Sequence of chain 1.B:
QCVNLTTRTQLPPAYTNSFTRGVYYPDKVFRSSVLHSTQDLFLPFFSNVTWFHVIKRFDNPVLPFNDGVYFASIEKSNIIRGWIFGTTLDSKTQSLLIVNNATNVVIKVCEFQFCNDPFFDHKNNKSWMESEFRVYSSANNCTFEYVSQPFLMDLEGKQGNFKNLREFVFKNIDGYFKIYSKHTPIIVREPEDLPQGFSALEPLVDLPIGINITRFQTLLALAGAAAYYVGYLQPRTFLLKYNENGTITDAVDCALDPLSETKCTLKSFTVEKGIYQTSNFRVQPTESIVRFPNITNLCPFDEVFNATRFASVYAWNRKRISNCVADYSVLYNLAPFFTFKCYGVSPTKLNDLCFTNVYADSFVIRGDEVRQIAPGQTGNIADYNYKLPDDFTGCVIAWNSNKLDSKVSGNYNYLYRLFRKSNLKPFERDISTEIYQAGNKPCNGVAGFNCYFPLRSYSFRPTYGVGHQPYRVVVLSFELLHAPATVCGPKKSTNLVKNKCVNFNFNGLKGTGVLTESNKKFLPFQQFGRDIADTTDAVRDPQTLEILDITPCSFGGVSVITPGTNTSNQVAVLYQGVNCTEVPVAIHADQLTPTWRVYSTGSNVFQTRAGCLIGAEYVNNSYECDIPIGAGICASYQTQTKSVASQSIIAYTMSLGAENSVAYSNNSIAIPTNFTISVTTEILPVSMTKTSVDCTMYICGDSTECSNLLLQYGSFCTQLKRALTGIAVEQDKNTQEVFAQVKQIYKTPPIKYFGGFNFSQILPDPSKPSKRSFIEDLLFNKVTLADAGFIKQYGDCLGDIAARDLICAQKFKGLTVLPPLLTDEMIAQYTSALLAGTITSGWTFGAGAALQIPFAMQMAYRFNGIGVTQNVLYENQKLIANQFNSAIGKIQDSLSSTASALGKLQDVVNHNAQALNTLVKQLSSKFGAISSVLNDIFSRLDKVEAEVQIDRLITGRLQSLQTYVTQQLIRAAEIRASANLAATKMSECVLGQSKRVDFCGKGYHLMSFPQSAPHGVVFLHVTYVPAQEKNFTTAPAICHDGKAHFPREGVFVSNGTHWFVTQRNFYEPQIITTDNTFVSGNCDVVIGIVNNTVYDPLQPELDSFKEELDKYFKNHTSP

Binding-site contacts:
Ligand atom C3 contacts residue ASN798 of chain 1.B at 3.8 Å.
Ligand atom C4 contacts residue ASN798 of chain 1.B at 4.2 Å.
Ligand atom C6 contacts residue GLN801 of chain 1.B at 3.2 Å.
Ligand atom C1 contacts residue SER800 of chain 1.B at 3.5 Å.
Ligand atom O6 contacts residue GLN801 of chain 1.B at 4.3 Å.
Ligand atom C5 contacts residue GLN801 of chain 1.B at 4.1 Å.
Ligand atom C8 contacts residue PHE814 of chain 1.B at 4.3 Å (hydrophobic).
Ligand atom C2 contacts residue ASN798 of chain 1.B at 2.5 Å.
Ligand atom N2 contacts residue ASN798 of chain 1.B at 2.9 Å (h-bond).
Ligand atom C5 contacts residue SER800 of chain 1.B at 4.0 Å.
Ligand atom C7 contacts residue ASN798 of chain 1.B at 3.5 Å.
Ligand atom O7 contacts residue ASN798 of chain 1.B at 3.7 Å.
Ligand atom O5 contacts residue ASN798 of chain 1.B at 2.3 Å (h-bond).
Ligand atom C8 contacts residue GLN801 of chain 1.B at 3.9 Å.
Ligand atom O5 contacts residue SER800 of chain 1.B at 3.9 Å.
Ligand atom C5 contacts residue ASN798 of chain 1.B at 3.6 Å.
Ligand atom C1 contacts residue ASN798 of chain 1.B at 1.4 Å.

The small molecule below binds the protein below.
Small molecule (SMILES): CC(=O)N[C@H]1[C@H](O[C@H]2[C@H](O)[C@@H](NC(C)=O)CO[C@@H]2CO)O[C@H](CO)[C@@H](O[C@H]2O[C@H](CO)[C@@H](O)[C@H](O)[C@@H]2O)[C@@H]1O